Binding-site contacts:
Ligand atom O6 contacts residue ARG140 of chain 1.C at 4.3 Å.
Ligand atom O7 contacts residue ASN103 of chain 1.C at 2.2 Å (h-bond).
Ligand atom O6 contacts residue LYS117 of chain 1.C at 3.0 Å (salt-bridge).
Ligand atom C4 contacts residue ASN103 of chain 1.C at 4.2 Å.
Ligand atom O6 contacts residue ARG113 of chain 1.C at 3.8 Å.
Ligand atom C5 contacts residue LYS117 of chain 1.C at 4.1 Å.
Ligand atom C3 contacts residue ASN103 of chain 1.C at 3.8 Å.
Ligand atom O5 contacts residue LYS117 of chain 1.C at 3.3 Å (salt-bridge).
Ligand atom C6 contacts residue LYS117 of chain 1.C at 3.9 Å.
Ligand atom O6 contacts residue TYR161 of chain 1.C at 3.5 Å (h-bond).
Ligand atom C5 contacts residue ASN103 of chain 1.C at 3.9 Å.
Ligand atom C2 contacts residue ASN103 of chain 1.C at 2.3 Å.
Ligand atom C7 contacts residue ASN103 of chain 1.C at 2.8 Å.
Ligand atom C8 contacts residue ASN103 of chain 1.C at 4.1 Å.
Ligand atom C1 contacts residue LYS117 of chain 1.C at 4.2 Å.
Ligand atom O5 contacts residue ASN103 of chain 1.C at 2.6 Å (h-bond).
Ligand atom C6 contacts residue ARG113 of chain 1.C at 3.9 Å.
Ligand atom N2 contacts residue ASN103 of chain 1.C at 2.8 Å (h-bond).
Ligand atom C1 contacts residue ASN103 of chain 1.C at 1.8 Å.

Sequence of chain 1.C:
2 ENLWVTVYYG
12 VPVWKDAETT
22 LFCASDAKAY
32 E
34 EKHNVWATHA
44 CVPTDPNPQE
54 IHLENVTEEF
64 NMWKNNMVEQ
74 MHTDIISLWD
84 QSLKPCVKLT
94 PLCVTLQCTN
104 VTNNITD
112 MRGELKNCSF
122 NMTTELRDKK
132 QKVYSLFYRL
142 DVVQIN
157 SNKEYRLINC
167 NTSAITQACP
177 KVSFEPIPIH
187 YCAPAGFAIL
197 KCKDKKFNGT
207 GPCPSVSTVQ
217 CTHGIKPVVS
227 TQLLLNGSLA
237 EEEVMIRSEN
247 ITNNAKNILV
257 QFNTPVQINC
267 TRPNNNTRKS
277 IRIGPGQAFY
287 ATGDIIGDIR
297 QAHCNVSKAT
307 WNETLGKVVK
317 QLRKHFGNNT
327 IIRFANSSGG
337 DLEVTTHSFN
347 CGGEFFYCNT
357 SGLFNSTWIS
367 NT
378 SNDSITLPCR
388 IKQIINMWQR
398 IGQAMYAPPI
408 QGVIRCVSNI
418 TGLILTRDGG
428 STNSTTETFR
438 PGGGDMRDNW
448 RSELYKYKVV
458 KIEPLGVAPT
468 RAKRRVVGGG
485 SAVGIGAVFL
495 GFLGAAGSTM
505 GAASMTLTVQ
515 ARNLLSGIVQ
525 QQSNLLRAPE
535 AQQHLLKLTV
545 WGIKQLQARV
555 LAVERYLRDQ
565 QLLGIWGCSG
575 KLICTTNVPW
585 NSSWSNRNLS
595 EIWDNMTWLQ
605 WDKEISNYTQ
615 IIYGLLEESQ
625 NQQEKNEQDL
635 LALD

This protein binds this small molecule.
Small molecule (SMILES): CC(=O)N[C@@H]1[C@@H](O)[C@H](O)[C@@H](CO)O[C@H]1O